The small molecule below binds the protein below.
Small molecule (SMILES): NC(N)=NC(=O)N1CCc2c(F)ccc(-c3c(F)cc(F)cc3F)c2C1

Binding-site contacts:
Ligand atom F12 contacts residue THR105 of chain 1.A at 3.5 Å.
Ligand atom N07 contacts residue ASP100 of chain 1.A at 3.8 Å.
Ligand atom F18 contacts residue GLU284 of chain 1.A at 3.4 Å.
Ligand atom F18 contacts residue PHE280 of chain 1.A at 3.3 Å.
Ligand atom C08 contacts residue ASP100 of chain 1.A at 3.1 Å.
Ligand atom F24 contacts residue TYR179 of chain 1.A at 3.6 Å.
Ligand atom C02 contacts residue ASP100 of chain 1.A at 3.4 Å.
Ligand atom N01 contacts residue ASP100 of chain 1.A at 3.3 Å (salt-bridge).
Ligand atom F18 contacts residue PHE281 of chain 1.A at 3.8 Å.
Ligand atom C02 contacts residue GLU80 of chain 1.A at 3.5 Å.
Ligand atom C02 contacts residue LEU303 of chain 1.A at 3.7 Å (hydrophobic).
Ligand atom N04 contacts residue TYR307 of chain 1.A at 3.8 Å.
Ligand atom F24 contacts residue SER183 of chain 1.A at 3.0 Å.
Ligand atom N04 contacts residue ASP100 of chain 1.A at 2.7 Å (salt-bridge).
Ligand atom F12 contacts residue VAL101 of chain 1.A at 3.5 Å.
Ligand atom C17 contacts residue THR184 of chain 1.A at 3.9 Å.
Ligand atom C19 contacts residue GLU284 of chain 1.A at 3.3 Å.
Ligand atom C16 contacts residue SER183 of chain 1.A at 3.5 Å.
Ligand atom C23 contacts residue SER183 of chain 1.A at 3.0 Å.
Ligand atom C05 contacts residue ASP100 of chain 1.A at 3.7 Å.
Ligand atom N01 contacts residue TRP96 of chain 1.A at 3.8 Å.
Ligand atom F21 contacts residue ALA180 of chain 1.A at 3.4 Å.
Ligand atom C13 contacts residue ALA187 of chain 1.A at 3.6 Å (hydrophobic).
Ligand atom F12 contacts residue CYS104 of chain 1.A at 3.2 Å.
Ligand atom F18 contacts residue THR184 of chain 1.A at 3.8 Å.
Ligand atom N01 contacts residue TYR307 of chain 1.A at 3.3 Å (h-bond).
Ligand atom N04 contacts residue LEU303 of chain 1.A at 3.6 Å.
Ligand atom C26 contacts residue PHE280 of chain 1.A at 3.8 Å (hydrophobic).
Ligand atom O06 contacts residue VAL173 of chain 1.A at 3.3 Å.
Ligand atom N01 contacts residue LEU303 of chain 1.A at 3.3 Å.
Ligand atom C05 contacts residue VAL173 of chain 1.A at 3.7 Å (hydrophobic).
Ligand atom C09 contacts residue ASP100 of chain 1.A at 3.8 Å.
Ligand atom F21 contacts residue SER174 of chain 1.A at 3.6 Å.
Ligand atom F24 contacts residue VAL101 of chain 1.A at 3.8 Å.
Ligand atom N01 contacts residue GLU80 of chain 1.A at 2.3 Å (salt-bridge).
Ligand atom C22 contacts residue SER183 of chain 1.A at 3.3 Å.
Ligand atom C14 contacts residue SER183 of chain 1.A at 3.5 Å.
Ligand atom O06 contacts residue PHE280 of chain 1.A at 3.7 Å.
Ligand atom N03 contacts residue GLU80 of chain 1.A at 3.2 Å (salt-bridge).
Ligand atom C17 contacts residue GLU284 of chain 1.A at 3.9 Å.

Sequence of chain 1.A:
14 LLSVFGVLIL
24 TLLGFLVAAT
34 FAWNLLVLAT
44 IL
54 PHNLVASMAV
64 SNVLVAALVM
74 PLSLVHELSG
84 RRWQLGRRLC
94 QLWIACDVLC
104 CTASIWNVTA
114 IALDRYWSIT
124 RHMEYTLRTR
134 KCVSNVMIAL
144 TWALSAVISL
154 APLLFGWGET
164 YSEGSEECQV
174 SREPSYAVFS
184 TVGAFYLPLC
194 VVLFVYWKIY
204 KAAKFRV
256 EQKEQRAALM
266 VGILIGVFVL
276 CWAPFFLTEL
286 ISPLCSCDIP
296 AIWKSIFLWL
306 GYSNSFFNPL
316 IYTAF